Sequence of chain 1.B:
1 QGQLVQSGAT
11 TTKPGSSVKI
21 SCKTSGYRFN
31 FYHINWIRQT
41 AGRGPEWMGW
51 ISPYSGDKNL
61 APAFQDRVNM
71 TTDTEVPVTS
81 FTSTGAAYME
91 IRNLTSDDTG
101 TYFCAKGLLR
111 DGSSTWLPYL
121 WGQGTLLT

Sequence of chain 1.D:
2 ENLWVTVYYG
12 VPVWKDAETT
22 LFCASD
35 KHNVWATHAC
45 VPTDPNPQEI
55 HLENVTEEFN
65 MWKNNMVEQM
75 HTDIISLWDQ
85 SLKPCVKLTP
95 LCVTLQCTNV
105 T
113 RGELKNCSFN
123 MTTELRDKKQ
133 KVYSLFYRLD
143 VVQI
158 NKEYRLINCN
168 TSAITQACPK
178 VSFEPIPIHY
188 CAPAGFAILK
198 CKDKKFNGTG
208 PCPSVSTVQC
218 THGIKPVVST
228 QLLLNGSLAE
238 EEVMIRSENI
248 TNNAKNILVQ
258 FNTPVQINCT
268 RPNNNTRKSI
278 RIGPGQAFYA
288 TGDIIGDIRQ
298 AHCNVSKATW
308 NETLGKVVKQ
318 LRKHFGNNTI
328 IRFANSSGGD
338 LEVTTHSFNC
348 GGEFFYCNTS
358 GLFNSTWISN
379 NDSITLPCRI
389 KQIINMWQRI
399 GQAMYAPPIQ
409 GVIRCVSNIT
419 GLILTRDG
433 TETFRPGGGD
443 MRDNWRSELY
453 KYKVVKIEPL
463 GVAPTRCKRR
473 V

Sequence of chain 1.C:
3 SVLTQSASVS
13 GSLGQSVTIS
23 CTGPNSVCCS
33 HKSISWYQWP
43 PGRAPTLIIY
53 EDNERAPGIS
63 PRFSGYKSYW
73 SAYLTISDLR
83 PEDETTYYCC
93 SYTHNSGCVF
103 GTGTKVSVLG

A small-molecule ligand and the protein it binds are described below.
Small molecule (SMILES): CC(=O)N[C@H]1[C@H](O[C@H]2[C@H](O)[C@@H](NC(C)=O)CO[C@@H]2CO)O[C@H](CO)[C@@H](O[C@@H]2O[C@H](CO[C@H]3O[C@H](CO)[C@@H](O)[C@H](O[C@H]4O[C@H](CO)[C@@H](O)[C@H](O)[C@@H]4O)[C@@H]3O)[C@@H](O)[C@H](O[C@H]3O[C@H](CO)[C@@H](O)[C@H](O)[C@@H]3O)[C@@H]2O)[C@@H]1O

Binding-site contacts:
Ligand atom C6 contacts residue TRP50 of chain 1.B at 3.3 Å (hydrophobic).
Ligand atom C6 contacts residue ASP57 of chain 1.B at 3.5 Å.
Ligand atom C5 contacts residue ASN58 of chain 1.D at 3.6 Å.
Ligand atom C8 contacts residue PHE31 of chain 1.B at 3.2 Å (hydrophobic).
Ligand atom C5 contacts residue ARG110 of chain 1.B at 3.3 Å.
Ligand atom O6 contacts residue PHE31 of chain 1.B at 3.1 Å (h-bond).
Ligand atom O7 contacts residue ASN58 of chain 1.D at 2.8 Å (h-bond).
Ligand atom C5 contacts residue TYR54 of chain 1.B at 3.6 Å (hydrophobic).
Ligand atom O5 contacts residue ASN58 of chain 1.D at 2.3 Å (h-bond).
Ligand atom O7 contacts residue SER52 of chain 1.B at 3.5 Å (h-bond).
Ligand atom C1 contacts residue ASN58 of chain 1.D at 1.4 Å.
Ligand atom O6 contacts residue ASN59 of chain 1.B at 3.3 Å (h-bond).
Ligand atom C8 contacts residue SER17 of chain 1.A at 3.4 Å.
Ligand atom C7 contacts residue ASN58 of chain 1.D at 3.1 Å.
Ligand atom O6 contacts residue ARG110 of chain 1.B at 3.1 Å (salt-bridge).
Ligand atom O4 contacts residue ASP57 of chain 1.B at 2.6 Å (salt-bridge).
Ligand atom C7 contacts residue HIS33 of chain 1.B at 3.5 Å.
Ligand atom O2 contacts residue THR115 of chain 1.B at 2.5 Å (h-bond).
Ligand atom N2 contacts residue ASN58 of chain 1.D at 3.0 Å (h-bond).
Ligand atom O3 contacts residue HIS33 of chain 1.B at 3.0 Å (h-bond).
Ligand atom C3 contacts residue GLY112 of chain 1.B at 3.5 Å.
Ligand atom O4 contacts residue SER55 of chain 1.B at 2.5 Å (h-bond).
Ligand atom O2 contacts residue GLY112 of chain 1.B at 2.6 Å (h-bond).
Ligand atom C6 contacts residue PHE31 of chain 1.B at 3.6 Å (hydrophobic).
Ligand atom O5 contacts residue ASN97 of chain 1.C at 3.5 Å.
Ligand atom O6 contacts residue ASP57 of chain 1.B at 2.8 Å (salt-bridge).
Ligand atom C6 contacts residue ASN30 of chain 1.B at 3.3 Å.
Ligand atom O6 contacts residue SER55 of chain 1.B at 3.2 Å (h-bond).
Ligand atom O4 contacts residue THR115 of chain 1.B at 3.5 Å.
Ligand atom O7 contacts residue SER17 of chain 1.A at 2.7 Å (h-bond).
Ligand atom O6 contacts residue ASP111 of chain 1.B at 2.7 Å (salt-bridge).
Ligand atom O7 contacts residue HIS33 of chain 1.B at 3.6 Å (h-bond).
Ligand atom O5 contacts residue ARG110 of chain 1.B at 3.2 Å (salt-bridge).
Ligand atom O4 contacts residue HIS96 of chain 1.C at 3.2 Å (h-bond).
Ligand atom O3 contacts residue GLY112 of chain 1.B at 3.2 Å (h-bond).
Ligand atom C7 contacts residue SER17 of chain 1.A at 3.3 Å.
Ligand atom C2 contacts residue ASN58 of chain 1.D at 2.5 Å.
Ligand atom O4 contacts residue GLY112 of chain 1.B at 3.4 Å.
Ligand atom O3 contacts residue SER113 of chain 1.B at 2.8 Å (h-bond).
Ligand atom C6 contacts residue ASP111 of chain 1.B at 3.5 Å.

Sequence of chain 1.A:
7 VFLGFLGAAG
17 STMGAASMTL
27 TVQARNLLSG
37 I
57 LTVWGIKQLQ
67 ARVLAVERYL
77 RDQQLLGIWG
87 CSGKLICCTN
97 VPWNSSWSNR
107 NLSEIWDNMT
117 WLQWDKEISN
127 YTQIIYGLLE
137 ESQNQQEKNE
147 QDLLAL